A protein and the small-molecule ligand that binds it are described below.
Small molecule (SMILES): Cc1cc(CCCCCCCOc2ccc(C3=N[C@@H](C)CO3)cc2)on1

Sequence of chain 30.A:
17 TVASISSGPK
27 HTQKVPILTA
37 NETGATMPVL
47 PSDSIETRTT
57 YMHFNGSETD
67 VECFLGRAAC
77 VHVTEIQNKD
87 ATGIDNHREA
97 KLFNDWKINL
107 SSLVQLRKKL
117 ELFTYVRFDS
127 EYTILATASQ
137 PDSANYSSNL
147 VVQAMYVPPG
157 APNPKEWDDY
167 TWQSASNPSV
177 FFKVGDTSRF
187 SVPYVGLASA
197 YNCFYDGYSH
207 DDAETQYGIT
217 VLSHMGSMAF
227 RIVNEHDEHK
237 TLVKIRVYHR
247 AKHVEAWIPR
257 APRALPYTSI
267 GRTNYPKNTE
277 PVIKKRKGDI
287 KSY

Sequence of chain 30.C:
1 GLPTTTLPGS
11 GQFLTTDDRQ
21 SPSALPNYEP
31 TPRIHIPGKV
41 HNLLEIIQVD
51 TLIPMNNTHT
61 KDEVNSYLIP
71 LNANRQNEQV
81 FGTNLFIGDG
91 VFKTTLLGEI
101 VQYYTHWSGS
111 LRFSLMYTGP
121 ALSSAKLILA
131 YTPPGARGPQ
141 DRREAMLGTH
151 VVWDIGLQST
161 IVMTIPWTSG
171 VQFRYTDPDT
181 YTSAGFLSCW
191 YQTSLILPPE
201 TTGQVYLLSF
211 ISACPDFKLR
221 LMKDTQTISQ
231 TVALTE

Binding-site contacts:
Ligand atom C31 contacts residue PRO174 of chain 30.A at 3.4 Å (hydrophobic).
Ligand atom C7C contacts residue TYR197 of chain 30.A at 3.8 Å (hydrophobic).
Ligand atom C2C contacts residue TYR152 of chain 30.A at 4.0 Å (hydrophobic).
Ligand atom C6C contacts residue VAL191 of chain 30.A at 3.2 Å (hydrophobic).
Ligand atom C5B contacts residue TYR197 of chain 30.A at 3.8 Å (hydrophobic).
Ligand atom CM1 contacts residue SER107 of chain 30.A at 3.9 Å.
Ligand atom C4 contacts residue PHE186 of chain 30.A at 3.6 Å (hydrophobic).
Ligand atom C6B contacts residue TYR197 of chain 30.A at 3.7 Å (hydrophobic).
Ligand atom C3 contacts residue PHE186 of chain 30.A at 3.8 Å (hydrophobic).
Ligand atom C6B contacts residue LEU106 of chain 30.A at 4.0 Å (hydrophobic).
Ligand atom C2C contacts residue VAL188 of chain 30.A at 3.2 Å (hydrophobic).
Ligand atom C4C contacts residue TYR152 of chain 30.A at 3.8 Å (hydrophobic).
Ligand atom O1 contacts residue VAL188 of chain 30.A at 3.8 Å.
Ligand atom C4A contacts residue ASN198 of chain 30.A at 3.9 Å.
Ligand atom C4 contacts residue MET224 of chain 30.A at 3.8 Å (hydrophobic).
Ligand atom C1C contacts residue TYR152 of chain 30.A at 4.0 Å (hydrophobic).
Ligand atom C7C contacts residue VAL191 of chain 30.A at 4.0 Å (hydrophobic).
Ligand atom O1B contacts residue TYR128 of chain 30.A at 3.9 Å.
Ligand atom C3C contacts residue VAL188 of chain 30.A at 3.3 Å (hydrophobic).
Ligand atom C3 contacts residue PRO174 of chain 30.A at 3.8 Å (hydrophobic).
Ligand atom C5 contacts residue TYR152 of chain 30.A at 3.8 Å (hydrophobic).
Ligand atom C4C contacts residue ILE104 of chain 30.A at 3.9 Å (hydrophobic).
Ligand atom C31 contacts residue VAL176 of chain 30.A at 3.3 Å (hydrophobic).
Ligand atom C5C contacts residue TYR128 of chain 30.A at 3.5 Å (hydrophobic).
Ligand atom C5B contacts residue LEU106 of chain 30.A at 3.8 Å (hydrophobic).
Ligand atom N2 contacts residue ALA24 of chain 30.C at 3.4 Å.
Ligand atom C31 contacts residue SER175 of chain 30.A at 3.6 Å.
Ligand atom C4 contacts residue TYR152 of chain 30.A at 3.9 Å (hydrophobic).
Ligand atom N2 contacts residue PRO174 of chain 30.A at 3.9 Å.
Ligand atom C7C contacts residue TYR128 of chain 30.A at 3.6 Å (hydrophobic).
Ligand atom O1 contacts residue ALA24 of chain 30.C at 3.6 Å.
Ligand atom O1B contacts residue ILE104 of chain 30.A at 3.9 Å.
Ligand atom N2 contacts residue PHE186 of chain 30.A at 3.7 Å.
Ligand atom C5C contacts residue ILE104 of chain 30.A at 3.8 Å (hydrophobic).
Ligand atom C4B contacts residue LEU106 of chain 30.A at 4.0 Å (hydrophobic).
Ligand atom C31 contacts residue ALA150 of chain 30.A at 3.1 Å (hydrophobic).
Ligand atom O1 contacts residue TYR152 of chain 30.A at 3.9 Å.
Ligand atom O1 contacts residue PHE186 of chain 30.A at 3.5 Å.
Ligand atom C3C contacts residue TYR128 of chain 30.A at 3.9 Å (hydrophobic).
Ligand atom C5 contacts residue PHE186 of chain 30.A at 3.5 Å (hydrophobic).